Sequence of chain 1.L:
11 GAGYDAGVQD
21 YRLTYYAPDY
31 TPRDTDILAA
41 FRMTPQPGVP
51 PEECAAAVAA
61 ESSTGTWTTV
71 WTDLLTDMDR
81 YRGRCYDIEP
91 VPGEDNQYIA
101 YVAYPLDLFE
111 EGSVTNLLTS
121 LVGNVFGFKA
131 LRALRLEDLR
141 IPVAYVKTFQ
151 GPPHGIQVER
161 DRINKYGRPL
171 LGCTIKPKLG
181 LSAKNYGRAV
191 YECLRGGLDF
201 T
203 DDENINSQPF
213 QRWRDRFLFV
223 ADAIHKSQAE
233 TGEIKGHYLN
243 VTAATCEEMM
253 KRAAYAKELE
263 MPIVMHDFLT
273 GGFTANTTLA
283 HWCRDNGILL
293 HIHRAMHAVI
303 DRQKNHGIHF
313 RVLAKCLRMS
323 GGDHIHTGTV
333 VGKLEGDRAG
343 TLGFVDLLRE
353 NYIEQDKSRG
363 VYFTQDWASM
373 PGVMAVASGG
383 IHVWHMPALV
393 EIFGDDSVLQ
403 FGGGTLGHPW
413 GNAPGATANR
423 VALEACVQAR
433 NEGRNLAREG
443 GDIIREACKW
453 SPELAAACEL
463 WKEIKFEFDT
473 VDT

The small molecule below binds the protein below.
Small molecule (SMILES): O=C(COP(=O)(O)O)[C@H](O)[C@H](O)COP(=O)(O)O

Sequence of chain 1.K:
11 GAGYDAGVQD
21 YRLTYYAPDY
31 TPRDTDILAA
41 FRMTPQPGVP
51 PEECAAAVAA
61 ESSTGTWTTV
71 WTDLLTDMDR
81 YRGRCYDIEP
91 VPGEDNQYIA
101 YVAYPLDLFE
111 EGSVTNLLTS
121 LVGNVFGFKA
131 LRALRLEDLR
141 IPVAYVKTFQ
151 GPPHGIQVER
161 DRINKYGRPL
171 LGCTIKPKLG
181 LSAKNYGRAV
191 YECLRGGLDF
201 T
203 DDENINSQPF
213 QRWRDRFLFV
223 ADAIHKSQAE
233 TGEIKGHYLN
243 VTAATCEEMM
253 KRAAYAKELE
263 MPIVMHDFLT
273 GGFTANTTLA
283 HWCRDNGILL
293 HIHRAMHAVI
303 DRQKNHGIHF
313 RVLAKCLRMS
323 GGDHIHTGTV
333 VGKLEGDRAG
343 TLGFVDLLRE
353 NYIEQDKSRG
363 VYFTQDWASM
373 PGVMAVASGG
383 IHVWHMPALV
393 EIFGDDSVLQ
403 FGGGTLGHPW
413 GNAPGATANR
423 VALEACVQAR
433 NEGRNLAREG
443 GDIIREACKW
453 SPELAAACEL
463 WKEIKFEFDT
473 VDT

Binding-site contacts:
Ligand atom O1 contacts residue LYS176 of chain 1.K at 2.9 Å (salt-bridge).
Ligand atom O1P contacts residue GLY404 of chain 1.K at 2.9 Å (h-bond).
Ligand atom C2 contacts residue LYS176 of chain 1.K at 3.7 Å.
Ligand atom O2P contacts residue LYS176 of chain 1.K at 3.3 Å.
Ligand atom C3 contacts residue KCX202 of chain 1.K at 3.3 Å.
Ligand atom O5 contacts residue SER380 of chain 1.K at 3.2 Å (h-bond).
Ligand atom O3 contacts residue GLU205 of chain 1.K at 3.5 Å (salt-bridge).
Ligand atom O3 contacts residue HIS295 of chain 1.K at 2.8 Å (h-bond).
Ligand atom O2 contacts residue MG1 of chain 1.V at 2.9 Å.
Ligand atom O3P contacts residue GLY382 of chain 1.K at 2.8 Å (h-bond).
Ligand atom O5P contacts residue LEU336 of chain 1.K at 3.3 Å.
Ligand atom C3 contacts residue MG1 of chain 1.V at 3.2 Å.
Ligand atom O4 contacts residue LEU336 of chain 1.K at 3.4 Å.
Ligand atom O3P contacts residue GLY381 of chain 1.K at 3.2 Å.
Ligand atom O5P contacts residue HIS299 of chain 1.K at 3.3 Å (h-bond).
Ligand atom P1 contacts residue LYS335 of chain 1.K at 3.7 Å.
Ligand atom O6P contacts residue ARG296 of chain 1.K at 3.8 Å.
Ligand atom O5P contacts residue ARG296 of chain 1.K at 3.8 Å.
Ligand atom O3 contacts residue MG1 of chain 1.V at 2.0 Å.
Ligand atom O2 contacts residue LYS176 of chain 1.K at 2.9 Å (salt-bridge).
Ligand atom O2P contacts residue GLY405 of chain 1.K at 3.5 Å (h-bond).
Ligand atom O1P contacts residue GLY405 of chain 1.K at 3.1 Å (h-bond).
Ligand atom O3 contacts residue KCX202 of chain 1.K at 2.5 Å (h-bond).
Ligand atom O6P contacts residue HIS328 of chain 1.K at 3.7 Å.
Ligand atom O1P contacts residue TRP67 of chain 1.L at 3.8 Å.
Ligand atom O5 contacts residue LEU336 of chain 1.K at 3.1 Å.
Ligand atom C2 contacts residue MG1 of chain 1.V at 3.4 Å.
Ligand atom O2P contacts residue TRP67 of chain 1.L at 3.5 Å.
Ligand atom O4P contacts residue ARG296 of chain 1.K at 2.9 Å (salt-bridge).
Ligand atom O6P contacts residue HIS295 of chain 1.K at 3.7 Å.
Ligand atom C3 contacts residue HIS295 of chain 1.K at 3.8 Å.
Ligand atom C1 contacts residue GLY381 of chain 1.K at 3.6 Å.
Ligand atom C3 contacts residue SER380 of chain 1.K at 3.6 Å.
Ligand atom O2P contacts residue THR66 of chain 1.L at 3.3 Å (h-bond).
Ligand atom O4 contacts residue LYS335 of chain 1.K at 3.7 Å.
Ligand atom O3P contacts residue LYS335 of chain 1.K at 2.6 Å (salt-bridge).
Ligand atom C5 contacts residue SER380 of chain 1.K at 3.2 Å.
Ligand atom O3P contacts residue TRP67 of chain 1.L at 3.5 Å.
Ligand atom P2 contacts residue ARG296 of chain 1.K at 3.8 Å.
Ligand atom C1 contacts residue SER380 of chain 1.K at 3.4 Å.